Sequence of chain 1.A:
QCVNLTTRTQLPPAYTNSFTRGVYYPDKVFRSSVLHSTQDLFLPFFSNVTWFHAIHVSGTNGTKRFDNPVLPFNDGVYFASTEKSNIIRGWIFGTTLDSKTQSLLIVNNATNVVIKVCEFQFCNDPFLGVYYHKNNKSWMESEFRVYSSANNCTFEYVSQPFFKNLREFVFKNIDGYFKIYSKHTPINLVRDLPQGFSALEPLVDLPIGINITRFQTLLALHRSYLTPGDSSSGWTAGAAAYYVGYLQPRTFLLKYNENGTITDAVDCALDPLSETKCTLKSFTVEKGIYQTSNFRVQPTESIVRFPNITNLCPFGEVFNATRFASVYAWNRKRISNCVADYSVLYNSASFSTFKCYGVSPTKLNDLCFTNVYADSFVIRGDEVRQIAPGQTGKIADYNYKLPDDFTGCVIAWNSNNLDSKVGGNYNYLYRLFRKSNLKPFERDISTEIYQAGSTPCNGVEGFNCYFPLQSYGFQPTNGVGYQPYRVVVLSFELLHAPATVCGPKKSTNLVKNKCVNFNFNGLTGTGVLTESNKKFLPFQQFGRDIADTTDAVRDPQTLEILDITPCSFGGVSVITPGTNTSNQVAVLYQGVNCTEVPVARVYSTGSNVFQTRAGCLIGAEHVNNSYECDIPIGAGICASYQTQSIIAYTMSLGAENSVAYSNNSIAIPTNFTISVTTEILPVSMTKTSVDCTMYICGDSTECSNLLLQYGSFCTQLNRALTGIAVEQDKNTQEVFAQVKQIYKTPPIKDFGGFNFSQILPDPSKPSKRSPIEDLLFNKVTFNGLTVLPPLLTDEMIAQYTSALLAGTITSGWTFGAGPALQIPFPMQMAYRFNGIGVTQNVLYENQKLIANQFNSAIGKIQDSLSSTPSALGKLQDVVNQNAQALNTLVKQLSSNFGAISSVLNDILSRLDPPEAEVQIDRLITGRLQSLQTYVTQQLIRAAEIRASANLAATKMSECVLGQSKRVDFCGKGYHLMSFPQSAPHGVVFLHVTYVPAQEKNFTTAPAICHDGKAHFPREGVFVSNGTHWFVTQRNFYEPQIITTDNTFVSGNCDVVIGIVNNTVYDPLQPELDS

The small molecule below binds the protein below.
Small molecule (SMILES): CC(=O)N[C@@H]1[C@@H](O)[C@H](O)[C@@H](CO)O[C@H]1O

Sequence of chain 1.C:
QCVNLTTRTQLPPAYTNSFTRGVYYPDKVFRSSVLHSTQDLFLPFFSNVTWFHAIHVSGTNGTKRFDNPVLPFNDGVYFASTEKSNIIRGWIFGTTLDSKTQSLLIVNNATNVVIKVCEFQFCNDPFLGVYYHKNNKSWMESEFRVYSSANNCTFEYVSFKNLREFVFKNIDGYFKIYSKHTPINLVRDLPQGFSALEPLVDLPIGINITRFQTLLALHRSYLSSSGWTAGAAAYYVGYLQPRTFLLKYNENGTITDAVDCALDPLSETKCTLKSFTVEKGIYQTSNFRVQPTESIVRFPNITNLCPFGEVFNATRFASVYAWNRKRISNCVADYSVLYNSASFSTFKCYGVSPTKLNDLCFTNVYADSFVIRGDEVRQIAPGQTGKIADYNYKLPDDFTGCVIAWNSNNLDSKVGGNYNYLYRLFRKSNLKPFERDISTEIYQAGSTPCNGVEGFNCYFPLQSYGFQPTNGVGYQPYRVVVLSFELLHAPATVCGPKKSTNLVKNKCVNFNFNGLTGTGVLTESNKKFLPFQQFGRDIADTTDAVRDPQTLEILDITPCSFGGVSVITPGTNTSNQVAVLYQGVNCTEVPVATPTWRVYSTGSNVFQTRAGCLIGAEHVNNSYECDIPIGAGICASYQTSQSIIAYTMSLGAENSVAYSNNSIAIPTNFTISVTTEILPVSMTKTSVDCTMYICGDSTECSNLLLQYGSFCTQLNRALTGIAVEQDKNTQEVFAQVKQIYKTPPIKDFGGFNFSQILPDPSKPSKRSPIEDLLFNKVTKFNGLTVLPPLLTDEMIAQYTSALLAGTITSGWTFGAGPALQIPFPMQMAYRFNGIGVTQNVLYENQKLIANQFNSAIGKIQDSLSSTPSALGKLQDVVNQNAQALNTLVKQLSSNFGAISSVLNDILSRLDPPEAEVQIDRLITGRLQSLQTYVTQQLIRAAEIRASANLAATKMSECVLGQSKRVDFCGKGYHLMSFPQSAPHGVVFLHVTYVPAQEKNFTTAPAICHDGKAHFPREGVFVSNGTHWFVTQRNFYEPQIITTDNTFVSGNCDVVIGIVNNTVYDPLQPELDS

Binding-site contacts:
Ligand atom C5 contacts residue ASN696 of chain 1.C at 3.6 Å.
Ligand atom O7 contacts residue ASN696 of chain 1.C at 3.0 Å (h-bond).
Ligand atom C1 contacts residue ASN696 of chain 1.C at 1.4 Å.
Ligand atom C7 contacts residue ASN696 of chain 1.C at 3.1 Å.
Ligand atom O5 contacts residue ASP783 of chain 1.A at 3.8 Å.
Ligand atom C8 contacts residue GLY1118 of chain 1.C at 3.8 Å.
Ligand atom C8 contacts residue ILE1117 of chain 1.C at 4.3 Å (hydrophobic).
Ligand atom N2 contacts residue ASN696 of chain 1.C at 2.9 Å (h-bond).
Ligand atom C1 contacts residue ASP783 of chain 1.A at 4.3 Å.
Ligand atom C2 contacts residue ASN696 of chain 1.C at 2.4 Å.
Ligand atom C8 contacts residue ASN696 of chain 1.C at 4.3 Å.
Ligand atom C4 contacts residue ASN696 of chain 1.C at 4.2 Å.
Ligand atom C3 contacts residue ASN696 of chain 1.C at 3.8 Å.
Ligand atom O5 contacts residue ASN696 of chain 1.C at 2.4 Å (h-bond).